Binding-site contacts:
Ligand atom C5 contacts residue GLU208 of chain 1.C at 3.6 Å.
Ligand atom C1 contacts residue NAG1 of chain 1.S at 4.4 Å.
Ligand atom C6 contacts residue VAL441 of chain 1.C at 4.5 Å (hydrophobic).
Ligand atom C7 contacts residue ASN259 of chain 1.C at 3.6 Å.
Ligand atom C7 contacts residue ASN373 of chain 1.C at 4.5 Å.
Ligand atom C1 contacts residue GLU208 of chain 1.C at 4.2 Å.
Ligand atom C6 contacts residue NAG1 of chain 1.S at 3.8 Å.
Ligand atom C8 contacts residue VAL251 of chain 1.C at 3.9 Å (hydrophobic).
Ligand atom O5 contacts residue ASN259 of chain 1.C at 2.4 Å (h-bond).
Ligand atom C7 contacts residue VAL251 of chain 1.C at 4.3 Å (hydrophobic).
Ligand atom C2 contacts residue SER442 of chain 1.C at 4.4 Å.
Ligand atom C1 contacts residue ASN259 of chain 1.C at 1.5 Å.
Ligand atom C3 contacts residue VAL441 of chain 1.C at 3.9 Å (hydrophobic).
Ligand atom O7 contacts residue ASN259 of chain 1.C at 3.7 Å.
Ligand atom C4 contacts residue ASN259 of chain 1.C at 4.3 Å.
Ligand atom O7 contacts residue VAL251 of chain 1.C at 4.0 Å.
Ligand atom N2 contacts residue SER442 of chain 1.C at 3.8 Å.
Ligand atom C1 contacts residue VAL441 of chain 1.C at 4.1 Å (hydrophobic).
Ligand atom C6 contacts residue SER206 of chain 1.C at 4.2 Å.
Ligand atom C5 contacts residue NAG1 of chain 1.S at 3.8 Å.
Ligand atom O7 contacts residue PRO209 of chain 1.C at 4.0 Å.
Ligand atom O5 contacts residue GLU208 of chain 1.C at 4.0 Å.
Ligand atom N2 contacts residue ASN259 of chain 1.C at 3.0 Å (h-bond).
Ligand atom C5 contacts residue VAL441 of chain 1.C at 3.5 Å (hydrophobic).
Ligand atom O6 contacts residue SER206 of chain 1.C at 3.7 Å.
Ligand atom C8 contacts residue ASN373 of chain 1.C at 3.9 Å.
Ligand atom C3 contacts residue ASN259 of chain 1.C at 3.9 Å.
Ligand atom C6 contacts residue GLU208 of chain 1.C at 3.8 Å.
Ligand atom C4 contacts residue VAL441 of chain 1.C at 4.1 Å (hydrophobic).
Ligand atom C1 contacts residue SER442 of chain 1.C at 3.9 Å.
Ligand atom O3 contacts residue CYS440 of chain 1.C at 4.3 Å.
Ligand atom C5 contacts residue ASN259 of chain 1.C at 3.8 Å.
Ligand atom O5 contacts residue VAL441 of chain 1.C at 4.2 Å.
Ligand atom O5 contacts residue NAG1 of chain 1.S at 3.9 Å.
Ligand atom O4 contacts residue VAL441 of chain 1.C at 4.0 Å.
Ligand atom O6 contacts residue GLU208 of chain 1.C at 4.4 Å.
Ligand atom C8 contacts residue LEU258 of chain 1.C at 3.9 Å (hydrophobic).
Ligand atom C2 contacts residue ASN259 of chain 1.C at 2.5 Å.
Ligand atom O6 contacts residue GLY375 of chain 1.C at 3.8 Å.

A small-molecule ligand and the protein it binds are described below.
Small molecule (SMILES): CC(=O)N[C@H]1[C@H](O[C@H]2[C@H](O)[C@@H](NC(C)=O)CO[C@@H]2CO)O[C@H](CO)[C@@H](O[C@@H]2O[C@H](CO[C@H]3O[C@H](CO)[C@@H](O)[C@H](O)[C@@H]3O)[C@@H](O)[C@H](O[C@H]3O[C@H](CO)[C@@H](O)[C@H](O)[C@@H]3O)[C@@H]2O)[C@@H]1O

Sequence of chain 1.C:
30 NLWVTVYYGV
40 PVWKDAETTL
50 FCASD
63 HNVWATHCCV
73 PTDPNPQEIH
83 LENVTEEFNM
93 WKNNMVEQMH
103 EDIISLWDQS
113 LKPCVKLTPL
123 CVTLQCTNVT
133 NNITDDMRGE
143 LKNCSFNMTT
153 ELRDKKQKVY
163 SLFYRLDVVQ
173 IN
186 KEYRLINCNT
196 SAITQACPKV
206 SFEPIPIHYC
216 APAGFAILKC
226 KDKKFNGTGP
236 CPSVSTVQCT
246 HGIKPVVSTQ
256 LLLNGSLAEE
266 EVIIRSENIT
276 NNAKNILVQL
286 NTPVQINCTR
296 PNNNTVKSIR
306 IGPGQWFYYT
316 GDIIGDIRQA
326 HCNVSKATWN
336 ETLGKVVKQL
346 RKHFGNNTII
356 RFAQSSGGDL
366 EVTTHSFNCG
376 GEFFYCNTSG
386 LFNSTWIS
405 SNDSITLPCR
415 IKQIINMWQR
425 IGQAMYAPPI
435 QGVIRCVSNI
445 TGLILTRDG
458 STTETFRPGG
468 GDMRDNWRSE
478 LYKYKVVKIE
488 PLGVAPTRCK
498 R